This protein binds this small molecule.
Small molecule (SMILES): CC(=O)N[C@@H]1[C@@H](O)[C@H](O)[C@@H](CO)O[C@H]1O

Sequence of chain 1.C:
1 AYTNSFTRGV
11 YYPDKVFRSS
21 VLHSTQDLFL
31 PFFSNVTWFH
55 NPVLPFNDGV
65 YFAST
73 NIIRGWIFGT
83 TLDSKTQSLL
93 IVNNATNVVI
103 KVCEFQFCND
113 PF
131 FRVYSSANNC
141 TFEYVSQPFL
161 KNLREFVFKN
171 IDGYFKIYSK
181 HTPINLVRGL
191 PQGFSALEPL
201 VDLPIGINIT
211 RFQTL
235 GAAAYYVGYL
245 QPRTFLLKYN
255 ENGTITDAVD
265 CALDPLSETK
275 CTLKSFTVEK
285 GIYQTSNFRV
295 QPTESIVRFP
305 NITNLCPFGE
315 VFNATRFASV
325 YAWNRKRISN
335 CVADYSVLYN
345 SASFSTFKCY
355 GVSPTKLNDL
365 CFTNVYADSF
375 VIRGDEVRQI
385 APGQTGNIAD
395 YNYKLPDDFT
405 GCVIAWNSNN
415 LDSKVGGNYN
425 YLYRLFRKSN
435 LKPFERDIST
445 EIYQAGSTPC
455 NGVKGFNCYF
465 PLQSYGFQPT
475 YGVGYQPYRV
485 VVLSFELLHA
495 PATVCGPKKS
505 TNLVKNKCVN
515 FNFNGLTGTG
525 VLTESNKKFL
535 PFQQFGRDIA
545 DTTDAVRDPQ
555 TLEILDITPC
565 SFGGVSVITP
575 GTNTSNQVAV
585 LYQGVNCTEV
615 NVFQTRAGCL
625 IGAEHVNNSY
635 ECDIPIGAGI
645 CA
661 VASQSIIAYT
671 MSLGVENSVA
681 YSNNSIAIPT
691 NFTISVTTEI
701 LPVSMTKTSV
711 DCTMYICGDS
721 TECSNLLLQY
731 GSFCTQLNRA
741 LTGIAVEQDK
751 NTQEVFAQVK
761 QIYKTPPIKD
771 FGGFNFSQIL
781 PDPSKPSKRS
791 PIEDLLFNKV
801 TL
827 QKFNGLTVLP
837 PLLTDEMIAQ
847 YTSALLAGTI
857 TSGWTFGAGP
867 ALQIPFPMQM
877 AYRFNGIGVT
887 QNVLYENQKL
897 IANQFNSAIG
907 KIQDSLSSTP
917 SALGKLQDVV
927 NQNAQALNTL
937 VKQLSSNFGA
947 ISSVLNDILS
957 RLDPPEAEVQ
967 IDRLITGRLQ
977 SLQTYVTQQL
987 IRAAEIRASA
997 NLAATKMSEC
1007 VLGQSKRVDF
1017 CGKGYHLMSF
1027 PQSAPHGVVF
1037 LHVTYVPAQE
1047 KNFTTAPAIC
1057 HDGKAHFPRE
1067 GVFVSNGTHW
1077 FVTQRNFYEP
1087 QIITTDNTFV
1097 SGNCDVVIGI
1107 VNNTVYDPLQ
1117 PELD

Binding-site contacts:
Ligand atom N2 contacts residue ASN305 of chain 1.C at 2.8 Å (h-bond).
Ligand atom O7 contacts residue GLN554 of chain 1.C at 4.0 Å.
Ligand atom N2 contacts residue GLN554 of chain 1.C at 4.1 Å.
Ligand atom C3 contacts residue ASN305 of chain 1.C at 3.9 Å.
Ligand atom C4 contacts residue ASN305 of chain 1.C at 4.2 Å.
Ligand atom O5 contacts residue ASN305 of chain 1.C at 2.3 Å (h-bond).
Ligand atom C2 contacts residue ASN305 of chain 1.C at 2.5 Å.
Ligand atom C5 contacts residue GLN554 of chain 1.C at 4.1 Å.
Ligand atom C7 contacts residue ASN305 of chain 1.C at 3.2 Å.
Ligand atom O6 contacts residue GLN554 of chain 1.C at 4.4 Å.
Ligand atom C8 contacts residue ASN305 of chain 1.C at 4.2 Å.
Ligand atom O5 contacts residue GLN554 of chain 1.C at 3.6 Å.
Ligand atom C5 contacts residue ASN305 of chain 1.C at 3.7 Å.
Ligand atom O7 contacts residue ASN305 of chain 1.C at 3.5 Å (h-bond).
Ligand atom C1 contacts residue GLN554 of chain 1.C at 3.5 Å.
Ligand atom C1 contacts residue ASN305 of chain 1.C at 1.4 Å.